Sequence of chain 1.B:
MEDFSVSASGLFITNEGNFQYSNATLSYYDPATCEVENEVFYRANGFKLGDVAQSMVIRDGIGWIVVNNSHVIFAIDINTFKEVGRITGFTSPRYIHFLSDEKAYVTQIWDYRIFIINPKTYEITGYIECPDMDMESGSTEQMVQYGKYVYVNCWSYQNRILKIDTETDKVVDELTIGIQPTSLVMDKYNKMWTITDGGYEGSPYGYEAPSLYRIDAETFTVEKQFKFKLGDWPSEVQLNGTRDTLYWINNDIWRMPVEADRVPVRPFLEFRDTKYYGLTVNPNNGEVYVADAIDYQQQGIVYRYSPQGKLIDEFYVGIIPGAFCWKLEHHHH

This small molecule binds to this protein.
Small molecule (SMILES): CC1=C2C(CCC(N)=O)C(C)(CC(N)=O)C3(C)C4C(CC(N)=O)C5(C)CCC(=O)NCC(C)OP(=O)(O)OC6C(CO)OC(n7cn(->[Co]89(CC%10OC(n%11cnc%12c(N)ncnc%12%11)C(O)C%10O)(N23)<-N2=C(C=C3C(CCC(N)=O)C(C)(CC(N)=O)C1=N->83)C(C)(C)C(CCC(N)=O)C2=C(C)C5=N->94)c1cc(C)c(C)cc17)C6O

Binding-site contacts:
Ligand atom C5E contacts residue TRP241 of chain 1.B at 3.4 Å (hydrophobic).
Ligand atom C31 contacts residue ASN76 of chain 1.B at 3.5 Å.
Ligand atom C6A contacts residue TRP241 of chain 1.B at 3.5 Å (hydrophobic).
Ligand atom N1A contacts residue TRP241 of chain 1.B at 3.5 Å.
Ligand atom N0A contacts residue TRP241 of chain 1.B at 3.5 Å.
Ligand atom O39 contacts residue GLN188 of chain 1.B at 3.0 Å (h-bond).
Ligand atom O28 contacts residue ARG102 of chain 1.B at 2.5 Å (salt-bridge).
Ligand atom N29 contacts residue GLU24 of chain 1.B at 3.0 Å (salt-bridge).
Ligand atom N59 contacts residue TYR304 of chain 1.B at 3.6 Å.
Ligand atom N3A contacts residue TRP241 of chain 1.B at 3.5 Å.
Ligand atom N40 contacts residue GLN188 of chain 1.B at 3.0 Å (h-bond).
Ligand atom N40 contacts residue TYR165 of chain 1.B at 3.4 Å.
Ligand atom C36 contacts residue SER164 of chain 1.B at 3.6 Å.
Ligand atom C60 contacts residue TYR285 of chain 1.B at 3.4 Å (hydrophobic).
Ligand atom N40 contacts residue SER164 of chain 1.B at 2.8 Å (h-bond).
Ligand atom C54 contacts residue TYR285 of chain 1.B at 3.5 Å (hydrophobic).
Ligand atom C41 contacts residue TYR165 of chain 1.B at 3.5 Å (hydrophobic).
Ligand atom C2C contacts residue TYR304 of chain 1.B at 3.4 Å (hydrophobic).
Ligand atom N29 contacts residue VAL60 of chain 1.B at 3.5 Å.
Ligand atom N34 contacts residue SER100 of chain 1.B at 3.4 Å (h-bond).
Ligand atom O58 contacts residue TYR304 of chain 1.B at 3.3 Å.
Ligand atom O8A contacts residue TRP163 of chain 1.B at 3.3 Å.
Ligand atom C5B contacts residue PHE27 of chain 1.B at 3.5 Å (hydrophobic).
Ligand atom N29 contacts residue GLN62 of chain 1.B at 2.9 Å (h-bond).
Ligand atom O62 contacts residue PHE27 of chain 1.B at 3.2 Å (h-bond).
Ligand atom N63 contacts residue GLU24 of chain 1.B at 2.9 Å (salt-bridge).
Ligand atom C1P contacts residue TYR304 of chain 1.B at 3.5 Å (hydrophobic).
Ligand atom N9A contacts residue TRP241 of chain 1.B at 3.5 Å.
Ligand atom N34 contacts residue ASN76 of chain 1.B at 2.9 Å (h-bond).
Ligand atom C60 contacts residue GLU24 of chain 1.B at 3.5 Å.
Ligand atom O7A contacts residue TYR285 of chain 1.B at 3.2 Å.
Ligand atom O28 contacts residue GLN62 of chain 1.B at 3.5 Å (h-bond).
Ligand atom C20 contacts residue PHE27 of chain 1.B at 3.4 Å (hydrophobic).
Ligand atom O39 contacts residue TYR208 of chain 1.B at 3.3 Å.
Ligand atom C6B contacts residue PHE27 of chain 1.B at 3.5 Å (hydrophobic).
Ligand atom N7A contacts residue TRP241 of chain 1.B at 3.5 Å.
Ligand atom C4D contacts residue TRP241 of chain 1.B at 3.4 Å (hydrophobic).
Ligand atom N3A contacts residue TYR304 of chain 1.B at 2.8 Å (h-bond).
Ligand atom N63 contacts residue GLY25 of chain 1.B at 3.0 Å (h-bond).
Ligand atom O33 contacts residue TRP118 of chain 1.B at 3.0 Å (h-bond).